Binding-site contacts:
Ligand atom C9 contacts residue TYR41 of chain 1.A at 4.3 Å (hydrophobic).
Ligand atom C3 contacts residue PRO31 of chain 1.A at 3.6 Å (hydrophobic).
Ligand atom N2 contacts residue ILE94 of chain 1.A at 4.0 Å.
Ligand atom C3 contacts residue ILE94 of chain 1.A at 4.1 Å (hydrophobic).
Ligand atom C5 contacts residue VAL36 of chain 1.A at 3.4 Å (hydrophobic).
Ligand atom O contacts residue TYR86 of chain 1.A at 3.9 Å.
Ligand atom C5 contacts residue PRO31 of chain 1.A at 4.5 Å (hydrophobic).
Ligand atom C7 contacts residue TYR41 of chain 1.A at 3.4 Å (hydrophobic).
Ligand atom C4 contacts residue PRO31 of chain 1.A at 3.8 Å (hydrophobic).
Ligand atom C6 contacts residue VAL36 of chain 1.A at 3.5 Å (hydrophobic).
Ligand atom N2 contacts residue THR87 of chain 1.A at 2.8 Å (h-bond).
Ligand atom C4 contacts residue PHE32 of chain 1.A at 3.6 Å (hydrophobic).
Ligand atom N1 contacts residue ILE94 of chain 1.A at 4.3 Å.
Ligand atom C8 contacts residue ILE94 of chain 1.A at 4.0 Å (hydrophobic).
Ligand atom N contacts residue TYR41 of chain 1.A at 2.8 Å (h-bond).
Ligand atom C8 contacts residue TYR41 of chain 1.A at 3.9 Å (hydrophobic).
Ligand atom C2 contacts residue PRO31 of chain 1.A at 4.2 Å (hydrophobic).
Ligand atom C9 contacts residue ILE94 of chain 1.A at 4.0 Å (hydrophobic).
Ligand atom C6 contacts residue TYR86 of chain 1.A at 4.3 Å (hydrophobic).
Ligand atom C2 contacts residue ILE94 of chain 1.A at 4.2 Å (hydrophobic).
Ligand atom C contacts residue TYR86 of chain 1.A at 4.1 Å (hydrophobic).
Ligand atom C5 contacts residue TYR44 of chain 1.A at 4.1 Å (hydrophobic).
Ligand atom O contacts residue THR87 of chain 1.A at 3.2 Å (h-bond).
Ligand atom C contacts residue TYR41 of chain 1.A at 3.4 Å (hydrophobic).
Ligand atom C10 contacts residue ILE94 of chain 1.A at 4.0 Å (hydrophobic).
Ligand atom C6 contacts residue TYR44 of chain 1.A at 4.0 Å (hydrophobic).
Ligand atom C7 contacts residue TYR86 of chain 1.A at 4.3 Å (hydrophobic).
Ligand atom C3 contacts residue PHE32 of chain 1.A at 3.7 Å (hydrophobic).
Ligand atom C10 contacts residue THR87 of chain 1.A at 3.4 Å.
Ligand atom N2 contacts residue SER92 of chain 1.A at 4.2 Å.

The protein below binds the small molecule below.
Small molecule (SMILES): N#Cc1nc(Cc2ccccc2)oc1N

Sequence of chain 1.A:
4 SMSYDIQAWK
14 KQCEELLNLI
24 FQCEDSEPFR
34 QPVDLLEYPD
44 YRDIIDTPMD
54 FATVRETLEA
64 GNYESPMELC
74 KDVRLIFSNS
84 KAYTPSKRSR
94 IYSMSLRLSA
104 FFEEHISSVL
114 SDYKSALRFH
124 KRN